This protein binds this small molecule.
Small molecule (SMILES): c1ccc(-c2ccccc2)cc1

Binding-site contacts:
Ligand atom C1 contacts residue HIS233 of chain 1.S at 3.6 Å.
Ligand atom C4 contacts residue HIS233 of chain 1.S at 3.7 Å.
Ligand atom C17 contacts residue FE21 of chain 1.AB at 4.2 Å.
Ligand atom C4 contacts residue GLN226 of chain 1.S at 3.3 Å.
Ligand atom C6 contacts residue GLN226 of chain 1.S at 3.3 Å.
Ligand atom C1 contacts residue HIS323 of chain 1.S at 3.8 Å.
Ligand atom C15 contacts residue PHE336 of chain 1.S at 4.0 Å (hydrophobic).
Ligand atom C1 contacts residue ASP230 of chain 1.S at 3.8 Å.
Ligand atom C14 contacts residue GLY321 of chain 1.S at 3.9 Å.
Ligand atom C3 contacts residue HIS233 of chain 1.S at 3.9 Å.
Ligand atom C12 contacts residue PHE336 of chain 1.S at 4.3 Å (hydrophobic).
Ligand atom C5 contacts residue HIS233 of chain 1.S at 3.5 Å.
Ligand atom C5 contacts residue PHE227 of chain 1.S at 3.8 Å (hydrophobic).
Ligand atom C14 contacts residue PHE336 of chain 1.S at 3.6 Å (hydrophobic).
Ligand atom C17 contacts residue PHE384 of chain 1.S at 4.3 Å (hydrophobic).
Ligand atom C4 contacts residue FE21 of chain 1.AB at 3.5 Å.
Ligand atom C12 contacts residue PHE384 of chain 1.S at 3.7 Å (hydrophobic).
Ligand atom C13 contacts residue VAL287 of chain 1.S at 4.2 Å (hydrophobic).
Ligand atom C3 contacts residue FE21 of chain 1.AB at 3.4 Å.
Ligand atom C6 contacts residue HIS233 of chain 1.S at 3.5 Å.
Ligand atom C17 contacts residue HIS239 of chain 1.S at 4.2 Å.
Ligand atom C5 contacts residue ASP230 of chain 1.S at 4.1 Å.
Ligand atom C6 contacts residue ASP230 of chain 1.S at 3.3 Å.
Ligand atom C15 contacts residue GLY321 of chain 1.S at 3.7 Å.
Ligand atom C6 contacts residue HIS323 of chain 1.S at 3.6 Å.
Ligand atom C4 contacts residue PHE227 of chain 1.S at 3.5 Å (hydrophobic).
Ligand atom C2 contacts residue LEU333 of chain 1.S at 4.0 Å (hydrophobic).
Ligand atom C1 contacts residue MET231 of chain 1.S at 4.3 Å (hydrophobic).
Ligand atom C15 contacts residue MET231 of chain 1.S at 3.9 Å (hydrophobic).
Ligand atom C16 contacts residue ALA234 of chain 1.S at 4.0 Å (hydrophobic).
Ligand atom C5 contacts residue HIS323 of chain 1.S at 4.1 Å.
Ligand atom C13 contacts residue PHE336 of chain 1.S at 3.7 Å (hydrophobic).
Ligand atom C2 contacts residue HIS233 of chain 1.S at 3.9 Å.
Ligand atom C3 contacts residue GLN226 of chain 1.S at 4.3 Å.
Ligand atom C4 contacts residue LEU333 of chain 1.S at 4.0 Å (hydrophobic).
Ligand atom C2 contacts residue FE21 of chain 1.AB at 4.1 Å.
Ligand atom C5 contacts residue GLN226 of chain 1.S at 3.2 Å.
Ligand atom C17 contacts residue ALA234 of chain 1.S at 3.9 Å (hydrophobic).
Ligand atom C12 contacts residue ALA234 of chain 1.S at 4.2 Å (hydrophobic).
Ligand atom C3 contacts residue LEU333 of chain 1.S at 3.8 Å (hydrophobic).

Sequence of chain 1.S:
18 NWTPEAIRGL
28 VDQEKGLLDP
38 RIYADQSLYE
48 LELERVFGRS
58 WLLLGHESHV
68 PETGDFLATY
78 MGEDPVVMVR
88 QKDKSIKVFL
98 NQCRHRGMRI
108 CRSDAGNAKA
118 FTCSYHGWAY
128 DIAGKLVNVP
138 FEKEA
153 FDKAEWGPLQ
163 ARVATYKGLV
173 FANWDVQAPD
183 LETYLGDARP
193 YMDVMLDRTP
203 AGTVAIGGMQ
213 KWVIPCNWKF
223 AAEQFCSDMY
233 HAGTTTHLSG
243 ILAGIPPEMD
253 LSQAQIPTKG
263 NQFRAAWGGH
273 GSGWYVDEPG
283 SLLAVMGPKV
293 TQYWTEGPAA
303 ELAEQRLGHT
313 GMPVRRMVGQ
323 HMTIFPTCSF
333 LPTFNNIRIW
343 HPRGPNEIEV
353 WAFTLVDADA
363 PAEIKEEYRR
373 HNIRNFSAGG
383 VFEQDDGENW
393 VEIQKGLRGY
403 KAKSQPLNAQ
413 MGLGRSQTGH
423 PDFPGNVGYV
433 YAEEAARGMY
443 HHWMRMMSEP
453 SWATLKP